Sequence of chain 1.A:
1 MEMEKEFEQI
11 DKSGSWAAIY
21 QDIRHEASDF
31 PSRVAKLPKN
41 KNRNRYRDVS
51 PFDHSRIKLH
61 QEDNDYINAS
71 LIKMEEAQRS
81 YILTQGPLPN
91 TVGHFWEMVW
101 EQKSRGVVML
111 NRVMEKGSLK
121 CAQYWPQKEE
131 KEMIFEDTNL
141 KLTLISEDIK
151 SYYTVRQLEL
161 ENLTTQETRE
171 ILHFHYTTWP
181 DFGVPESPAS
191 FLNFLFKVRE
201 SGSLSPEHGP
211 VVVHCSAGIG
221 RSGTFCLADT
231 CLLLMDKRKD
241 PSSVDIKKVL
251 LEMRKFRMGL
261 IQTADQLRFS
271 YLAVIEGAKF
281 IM

A small-molecule ligand and the protein it binds are described below.
Small molecule (SMILES): Cc1sc2ncnc(N(C)C)c2c1C

Binding-site contacts:
Ligand atom C8 contacts residue ILE281 of chain 1.A at 3.4 Å (hydrophobic).
Ligand atom N1 contacts residue PHE280 of chain 1.A at 4.1 Å.
Ligand atom C10 contacts residue PHE196 of chain 1.A at 2.3 Å (hydrophobic).
Ligand atom C5 contacts residue PHE280 of chain 1.A at 2.7 Å (hydrophobic).
Ligand atom C5 contacts residue PHE196 of chain 1.A at 2.8 Å (hydrophobic).
Ligand atom C1 contacts residue PHE196 of chain 1.A at 2.9 Å (hydrophobic).
Ligand atom C10 contacts residue PHE280 of chain 1.A at 3.1 Å (hydrophobic).
Ligand atom C3 contacts residue PHE196 of chain 1.A at 1.6 Å (hydrophobic).
Ligand atom S1 contacts residue PHE280 of chain 1.A at 2.9 Å.
Ligand atom C6 contacts residue PHE280 of chain 1.A at 3.7 Å (hydrophobic).
Ligand atom N2 contacts residue PHE196 of chain 1.A at 3.2 Å.
Ligand atom C6 contacts residue PHE196 of chain 1.A at 4.0 Å (hydrophobic).
Ligand atom C8 contacts residue PHE280 of chain 1.A at 3.5 Å (hydrophobic).
Ligand atom C7 contacts residue PHE280 of chain 1.A at 3.9 Å (hydrophobic).
Ligand atom C4 contacts residue PHE196 of chain 1.A at 2.5 Å (hydrophobic).
Ligand atom C10 contacts residue GLY277 of chain 1.A at 3.9 Å.
Ligand atom C1 contacts residue PHE280 of chain 1.A at 3.1 Å (hydrophobic).
Ligand atom C3 contacts residue PHE280 of chain 1.A at 2.4 Å (hydrophobic).
Ligand atom S1 contacts residue PHE196 of chain 1.A at 2.1 Å.
Ligand atom N2 contacts residue PHE280 of chain 1.A at 3.2 Å.
Ligand atom C4 contacts residue PHE280 of chain 1.A at 2.6 Å (hydrophobic).
Ligand atom C1 contacts residue GLY277 of chain 1.A at 3.8 Å.
Ligand atom N1 contacts residue PHE196 of chain 1.A at 4.5 Å.
Ligand atom N3 contacts residue PHE280 of chain 1.A at 4.4 Å.
Ligand atom C1 contacts residue ILE281 of chain 1.A at 3.2 Å (hydrophobic).
Ligand atom C7 contacts residue GLU200 of chain 1.A at 3.9 Å.
Ligand atom C2 contacts residue PHE196 of chain 1.A at 2.2 Å (hydrophobic).
Ligand atom C10 contacts residue LEU192 of chain 1.A at 4.2 Å (hydrophobic).
Ligand atom N3 contacts residue ILE281 of chain 1.A at 4.3 Å.
Ligand atom C2 contacts residue ILE281 of chain 1.A at 4.3 Å (hydrophobic).
Ligand atom C9 contacts residue ILE281 of chain 1.A at 4.3 Å (hydrophobic).
Ligand atom C2 contacts residue PHE280 of chain 1.A at 2.4 Å (hydrophobic).
Ligand atom C7 contacts residue PHE196 of chain 1.A at 4.2 Å (hydrophobic).